Sequence of chain 1.D:
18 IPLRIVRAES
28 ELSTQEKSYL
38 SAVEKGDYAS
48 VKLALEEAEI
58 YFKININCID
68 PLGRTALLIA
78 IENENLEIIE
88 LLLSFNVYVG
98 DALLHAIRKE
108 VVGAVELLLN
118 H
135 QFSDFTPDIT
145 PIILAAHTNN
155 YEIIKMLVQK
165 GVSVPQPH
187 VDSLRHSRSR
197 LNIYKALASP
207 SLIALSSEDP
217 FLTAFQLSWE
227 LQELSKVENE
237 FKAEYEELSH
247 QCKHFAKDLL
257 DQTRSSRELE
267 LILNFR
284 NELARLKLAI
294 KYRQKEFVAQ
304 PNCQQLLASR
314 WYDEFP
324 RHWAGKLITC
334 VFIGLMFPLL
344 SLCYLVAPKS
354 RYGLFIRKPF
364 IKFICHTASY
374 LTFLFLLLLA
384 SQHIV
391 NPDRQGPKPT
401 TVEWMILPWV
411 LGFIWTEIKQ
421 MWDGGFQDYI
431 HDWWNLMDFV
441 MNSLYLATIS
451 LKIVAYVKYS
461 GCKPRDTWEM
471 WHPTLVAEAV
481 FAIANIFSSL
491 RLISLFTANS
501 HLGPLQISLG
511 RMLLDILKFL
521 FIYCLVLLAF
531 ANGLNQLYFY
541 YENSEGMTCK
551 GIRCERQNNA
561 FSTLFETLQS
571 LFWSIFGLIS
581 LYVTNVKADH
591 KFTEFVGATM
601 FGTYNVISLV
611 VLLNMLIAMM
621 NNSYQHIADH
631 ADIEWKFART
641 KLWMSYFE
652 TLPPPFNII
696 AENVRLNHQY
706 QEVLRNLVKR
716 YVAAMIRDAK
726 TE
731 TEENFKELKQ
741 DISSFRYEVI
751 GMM

A protein and the small-molecule ligand that binds it are described below.
Small molecule (SMILES): CC(C)CCC[C@@H](C)[C@H]1CC[C@H]2[C@@H]3CC=C4C[C@@H](OC(=O)CCC(=O)O)CC[C@]4(C)[C@H]3CC[C@]12C

Binding-site contacts:
Ligand atom CAD contacts residue PHE366 of chain 1.B at 4.3 Å (hydrophobic).
Ligand atom CAP contacts residue LEU525 of chain 1.D at 3.9 Å (hydrophobic).
Ligand atom CAM contacts residue ALA498 of chain 1.B at 3.3 Å (hydrophobic).
Ligand atom CAV contacts residue ALA498 of chain 1.B at 3.8 Å (hydrophobic).
Ligand atom OAG contacts residue ALA498 of chain 1.B at 4.2 Å.
Ligand atom CAZ contacts residue LEU495 of chain 1.B at 4.4 Å (hydrophobic).
Ligand atom CAY contacts residue ASN499 of chain 1.B at 4.4 Å.
Ligand atom CAI contacts residue PHE496 of chain 1.B at 4.3 Å (hydrophobic).
Ligand atom CAK contacts residue LEU495 of chain 1.B at 3.9 Å (hydrophobic).
Ligand atom CAY contacts residue ALA498 of chain 1.B at 3.7 Å (hydrophobic).
Ligand atom OAH contacts residue TYR315 of chain 1.B at 2.4 Å (h-bond).
Ligand atom CAB contacts residue LEU528 of chain 1.D at 4.3 Å (hydrophobic).
Ligand atom CAP contacts residue LEU492 of chain 1.B at 4.0 Å (hydrophobic).
Ligand atom CAK contacts residue PHE496 of chain 1.B at 3.6 Å (hydrophobic).
Ligand atom CAA contacts residue LEU528 of chain 1.D at 3.8 Å (hydrophobic).
Ligand atom CAL contacts residue ALA498 of chain 1.B at 4.2 Å (hydrophobic).
Ligand atom CAE contacts residue LEU492 of chain 1.B at 4.4 Å (hydrophobic).
Ligand atom OAG contacts residue ASN499 of chain 1.B at 4.0 Å.
Ligand atom CAD contacts residue THR370 of chain 1.B at 3.7 Å.
Ligand atom CBG contacts residue PHE496 of chain 1.B at 4.2 Å (hydrophobic).
Ligand atom CAP contacts residue PHE496 of chain 1.B at 4.4 Å (hydrophobic).
Ligand atom CAX contacts residue ALA498 of chain 1.B at 4.3 Å (hydrophobic).
Ligand atom OAW contacts residue ALA498 of chain 1.B at 4.2 Å.
Ligand atom CAL contacts residue TYR315 of chain 1.B at 4.3 Å (hydrophobic).
Ligand atom CAQ contacts residue PHE496 of chain 1.B at 3.6 Å (hydrophobic).
Ligand atom CBA contacts residue LEU528 of chain 1.D at 4.1 Å (hydrophobic).
Ligand atom CAX contacts residue TYR315 of chain 1.B at 3.1 Å (hydrophobic).
Ligand atom CAV contacts residue ASN499 of chain 1.B at 4.3 Å.
Ligand atom CAQ contacts residue LEU492 of chain 1.B at 4.3 Å (hydrophobic).
Ligand atom OAF contacts residue TYR315 of chain 1.B at 3.5 Å (h-bond).
Ligand atom OAF contacts residue ARG639 of chain 1.B at 4.0 Å.
Ligand atom CAB contacts residue CYS524 of chain 1.D at 3.9 Å (hydrophobic).
Ligand atom CAE contacts residue LEU374 of chain 1.B at 3.9 Å (hydrophobic).
Ligand atom CAO contacts residue LEU492 of chain 1.B at 4.3 Å (hydrophobic).
Ligand atom CAI contacts residue LEU495 of chain 1.B at 3.4 Å (hydrophobic).
Ligand atom CAN contacts residue LEU525 of chain 1.D at 4.5 Å (hydrophobic).
Ligand atom CAN contacts residue LEU528 of chain 1.D at 3.7 Å (hydrophobic).
Ligand atom CAJ contacts residue LEU528 of chain 1.D at 4.3 Å (hydrophobic).
Ligand atom CAV contacts residue PHE366 of chain 1.B at 4.3 Å (hydrophobic).
Ligand atom OAF contacts residue ALA498 of chain 1.B at 4.3 Å.

Sequence of chain 1.B:
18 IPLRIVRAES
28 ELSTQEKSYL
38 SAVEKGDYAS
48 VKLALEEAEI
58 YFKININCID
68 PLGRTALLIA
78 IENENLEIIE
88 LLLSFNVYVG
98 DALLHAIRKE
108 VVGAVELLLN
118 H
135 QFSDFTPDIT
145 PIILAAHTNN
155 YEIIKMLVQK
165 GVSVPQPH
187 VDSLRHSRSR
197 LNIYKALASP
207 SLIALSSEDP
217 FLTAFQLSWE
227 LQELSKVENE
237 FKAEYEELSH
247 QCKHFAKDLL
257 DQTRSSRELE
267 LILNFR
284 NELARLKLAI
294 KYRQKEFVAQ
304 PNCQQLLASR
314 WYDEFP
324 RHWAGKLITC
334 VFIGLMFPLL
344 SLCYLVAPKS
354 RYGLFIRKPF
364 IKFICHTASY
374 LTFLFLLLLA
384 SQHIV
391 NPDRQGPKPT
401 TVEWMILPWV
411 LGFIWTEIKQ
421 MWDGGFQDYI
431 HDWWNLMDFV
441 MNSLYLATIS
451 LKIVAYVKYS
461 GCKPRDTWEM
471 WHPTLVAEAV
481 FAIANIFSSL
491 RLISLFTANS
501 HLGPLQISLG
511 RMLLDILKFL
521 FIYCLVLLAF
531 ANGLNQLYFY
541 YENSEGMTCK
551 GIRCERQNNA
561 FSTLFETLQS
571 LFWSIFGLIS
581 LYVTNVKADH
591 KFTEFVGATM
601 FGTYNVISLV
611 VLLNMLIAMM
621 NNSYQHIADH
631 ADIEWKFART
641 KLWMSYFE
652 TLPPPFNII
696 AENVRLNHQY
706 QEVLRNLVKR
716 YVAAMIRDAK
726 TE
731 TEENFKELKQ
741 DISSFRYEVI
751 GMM